Sequence of chain 1.A:
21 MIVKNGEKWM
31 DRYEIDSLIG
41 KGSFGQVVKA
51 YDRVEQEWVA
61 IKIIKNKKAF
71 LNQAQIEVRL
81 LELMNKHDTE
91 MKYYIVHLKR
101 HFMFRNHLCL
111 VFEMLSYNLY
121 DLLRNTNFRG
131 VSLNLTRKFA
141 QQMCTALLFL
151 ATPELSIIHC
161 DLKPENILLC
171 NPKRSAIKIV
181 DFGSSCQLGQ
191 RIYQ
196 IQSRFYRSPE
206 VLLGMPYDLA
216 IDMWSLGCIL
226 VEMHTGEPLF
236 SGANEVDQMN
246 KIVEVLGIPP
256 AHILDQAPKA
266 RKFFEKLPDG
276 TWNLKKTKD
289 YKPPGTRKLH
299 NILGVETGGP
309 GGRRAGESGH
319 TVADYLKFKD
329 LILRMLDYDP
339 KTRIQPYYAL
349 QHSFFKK

Binding-site contacts:
Ligand atom N4 contacts residue LEU168 of chain 1.A at 4.2 Å.
Ligand atom N2 contacts residue PHE112 of chain 1.A at 3.6 Å.
Ligand atom N2 contacts residue VAL180 of chain 1.A at 3.9 Å.
Ligand atom BR1 contacts residue VAL180 of chain 1.A at 4.2 Å.
Ligand atom C4 contacts residue VAL180 of chain 1.A at 3.9 Å (hydrophobic).
Ligand atom N4 contacts residue GLU113 of chain 1.A at 4.0 Å.
Ligand atom C8 contacts residue ALA60 of chain 1.A at 3.5 Å (hydrophobic).
Ligand atom BR1 contacts residue VAL47 of chain 1.A at 4.2 Å.
Ligand atom N4 contacts residue MET114 of chain 1.A at 3.7 Å.
Ligand atom C2 contacts residue LEU168 of chain 1.A at 4.2 Å (hydrophobic).
Ligand atom N3 contacts residue LEU168 of chain 1.A at 3.7 Å.
Ligand atom N5 contacts residue VAL96 of chain 1.A at 4.1 Å.
Ligand atom C7 contacts residue MET114 of chain 1.A at 3.6 Å (hydrophobic).
Ligand atom N5 contacts residue ALA60 of chain 1.A at 3.5 Å.
Ligand atom C6 contacts residue LEU168 of chain 1.A at 3.5 Å (hydrophobic).
Ligand atom C8 contacts residue LEU115 of chain 1.A at 3.8 Å (hydrophobic).
Ligand atom N4 contacts residue ALA60 of chain 1.A at 3.7 Å.
Ligand atom N1 contacts residue VAL47 of chain 1.A at 4.2 Å.
Ligand atom C8 contacts residue LEU168 of chain 1.A at 4.1 Å (hydrophobic).
Ligand atom C5 contacts residue ALA60 of chain 1.A at 4.1 Å (hydrophobic).
Ligand atom C3 contacts residue LEU168 of chain 1.A at 4.1 Å (hydrophobic).
Ligand atom C8 contacts residue GLU113 of chain 1.A at 3.9 Å.
Ligand atom N2 contacts residue VAL96 of chain 1.A at 4.2 Å.
Ligand atom C7 contacts residue ILE39 of chain 1.A at 4.1 Å (hydrophobic).
Ligand atom C1 contacts residue ILE39 of chain 1.A at 3.8 Å (hydrophobic).
Ligand atom N1 contacts residue LEU168 of chain 1.A at 3.9 Å.
Ligand atom N4 contacts residue LEU115 of chain 1.A at 2.9 Å (h-bond).
Ligand atom N1 contacts residue ILE39 of chain 1.A at 4.4 Å.
Ligand atom C3 contacts residue VAL180 of chain 1.A at 4.3 Å (hydrophobic).
Ligand atom N5 contacts residue PHE112 of chain 1.A at 3.9 Å.
Ligand atom C2 contacts residue VAL47 of chain 1.A at 4.3 Å (hydrophobic).
Ligand atom N5 contacts residue GLU113 of chain 1.A at 2.9 Å (salt-bridge).
Ligand atom N3 contacts residue ILE39 of chain 1.A at 3.5 Å.
Ligand atom C5 contacts residue LEU168 of chain 1.A at 3.7 Å (hydrophobic).
Ligand atom C4 contacts residue PHE112 of chain 1.A at 4.2 Å (hydrophobic).
Ligand atom C7 contacts residue LEU115 of chain 1.A at 3.3 Å (hydrophobic).
Ligand atom N5 contacts residue LEU115 of chain 1.A at 3.8 Å.
Ligand atom N3 contacts residue LEU115 of chain 1.A at 4.3 Å.
Ligand atom C6 contacts residue ILE39 of chain 1.A at 4.2 Å (hydrophobic).
Ligand atom C7 contacts residue LEU168 of chain 1.A at 4.0 Å (hydrophobic).

The small molecule below binds the protein below.
Small molecule (SMILES): Cn1c(Br)c(C#N)c2c(N)ncnc21